The protein below binds the small molecule below.
Small molecule (SMILES): O=c1[nH]cnc2scc(-c3ccccc3)c12

Binding-site contacts:
Ligand atom O13 contacts residue VAL137 of chain 1.A at 3.8 Å.
Ligand atom N14 contacts residue TYR136 of chain 1.A at 2.6 Å (h-bond).
Ligand atom C15 contacts residue SER132 of chain 1.A at 3.6 Å.
Ligand atom C8 contacts residue PRO144 of chain 1.A at 3.9 Å (hydrophobic).
Ligand atom C5 contacts residue GLY140 of chain 1.A at 3.6 Å.
Ligand atom C6 contacts residue LEU138 of chain 1.A at 3.3 Å (hydrophobic).
Ligand atom C8 contacts residue GLY141 of chain 1.A at 3.9 Å.
Ligand atom N16 contacts residue GLY134 of chain 1.A at 4.0 Å.
Ligand atom S9 contacts residue PRO144 of chain 1.A at 3.5 Å.
Ligand atom C4 contacts residue GLY140 of chain 1.A at 4.0 Å.
Ligand atom C15 contacts residue TYR136 of chain 1.A at 3.3 Å (hydrophobic).
Ligand atom S9 contacts residue TRP131 of chain 1.A at 4.0 Å.
Ligand atom C11 contacts residue PRO89 of chain 1.A at 3.8 Å (hydrophobic).
Ligand atom O13 contacts residue LEU138 of chain 1.A at 3.0 Å (h-bond).
Ligand atom C2 contacts residue TYR86 of chain 1.A at 4.0 Å (hydrophobic).
Ligand atom C10 contacts residue PRO89 of chain 1.A at 4.0 Å (hydrophobic).
Ligand atom C5 contacts residue LEU138 of chain 1.A at 3.5 Å (hydrophobic).
Ligand atom C15 contacts residue ILE133 of chain 1.A at 4.0 Å (hydrophobic).
Ligand atom O13 contacts residue TYR136 of chain 1.A at 3.8 Å.
Ligand atom C1 contacts residue TYR115 of chain 1.A at 3.9 Å (hydrophobic).
Ligand atom C10 contacts residue SER88 of chain 1.A at 4.1 Å.
Ligand atom N14 contacts residue GLY134 of chain 1.A at 4.0 Å.
Ligand atom S9 contacts residue SER88 of chain 1.A at 3.4 Å (h-bond).
Ligand atom C12 contacts residue PRO89 of chain 1.A at 3.8 Å (hydrophobic).
Ligand atom N16 contacts residue SER132 of chain 1.A at 3.5 Å (h-bond).
Ligand atom C3 contacts residue LEU87 of chain 1.A at 3.6 Å (hydrophobic).
Ligand atom C6 contacts residue THR139 of chain 1.A at 3.7 Å.
Ligand atom C8 contacts residue SER88 of chain 1.A at 3.5 Å.
Ligand atom C2 contacts residue GLY113 of chain 1.A at 3.8 Å.
Ligand atom C8 contacts residue LEU87 of chain 1.A at 3.1 Å (hydrophobic).
Ligand atom C6 contacts residue GLY140 of chain 1.A at 3.5 Å.
Ligand atom C7 contacts residue PRO89 of chain 1.A at 3.9 Å (hydrophobic).
Ligand atom C1 contacts residue GLY113 of chain 1.A at 3.8 Å.
Ligand atom C12 contacts residue LEU138 of chain 1.A at 3.9 Å (hydrophobic).
Ligand atom C15 contacts residue GLY134 of chain 1.A at 3.2 Å.
Ligand atom C10 contacts residue PRO144 of chain 1.A at 3.9 Å (hydrophobic).
Ligand atom C12 contacts residue TYR136 of chain 1.A at 3.6 Å (hydrophobic).
Ligand atom N16 contacts residue ILE133 of chain 1.A at 3.3 Å (h-bond).
Ligand atom O13 contacts residue PRO89 of chain 1.A at 3.8 Å.
Ligand atom S9 contacts residue LEU87 of chain 1.A at 3.5 Å.

Sequence of chain 1.A:
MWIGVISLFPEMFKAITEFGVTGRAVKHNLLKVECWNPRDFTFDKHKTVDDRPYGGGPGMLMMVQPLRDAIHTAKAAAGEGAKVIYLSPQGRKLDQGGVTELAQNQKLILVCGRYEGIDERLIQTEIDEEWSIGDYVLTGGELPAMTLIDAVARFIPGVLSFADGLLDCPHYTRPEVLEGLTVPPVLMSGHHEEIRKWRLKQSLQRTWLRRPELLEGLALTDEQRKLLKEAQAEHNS